This small molecule binds to this protein.
Small molecule (SMILES): O=C(O)[C@H](O)[C@@H](O)[C@H](O)[C@H](O)COP(=O)(O)O

Binding-site contacts:
Ligand atom C2 contacts residue LYS183 of chain 2.A at 3.5 Å.
Ligand atom O6 contacts residue GLU190 of chain 2.A at 4.0 Å.
Ligand atom C1 contacts residue GLU190 of chain 2.A at 4.0 Å.
Ligand atom O1 contacts residue HIS186 of chain 2.A at 3.8 Å.
Ligand atom O2P contacts residue ARG287 of chain 2.A at 2.9 Å (salt-bridge).
Ligand atom O1 contacts residue ILE366 of chain 2.A at 3.2 Å.
Ligand atom O3P contacts residue TYR191 of chain 2.A at 2.6 Å (h-bond).
Ligand atom O2P contacts residue ARG446 of chain 1.A at 3.0 Å (salt-bridge).
Ligand atom C5 contacts residue HIS452 of chain 1.A at 3.9 Å.
Ligand atom O2P contacts residue TYR191 of chain 2.A at 3.6 Å.
Ligand atom O5 contacts residue HIS452 of chain 1.A at 2.8 Å (h-bond).
Ligand atom O1A contacts residue GLU190 of chain 2.A at 3.0 Å (salt-bridge).
Ligand atom O3P contacts residue GLN259 of chain 2.A at 3.9 Å.
Ligand atom O1 contacts residue GLY129 of chain 2.A at 3.5 Å (h-bond).
Ligand atom C6 contacts residue THR262 of chain 2.A at 3.7 Å.
Ligand atom O3 contacts residue ASN102 of chain 2.A at 3.6 Å (h-bond).
Ligand atom O3P contacts residue LYS260 of chain 2.A at 2.9 Å (salt-bridge).
Ligand atom O1 contacts residue SER128 of chain 2.A at 2.8 Å (h-bond).
Ligand atom O1P contacts residue LYS260 of chain 2.A at 3.5 Å.
Ligand atom O3P contacts residue THR262 of chain 2.A at 3.5 Å (h-bond).
Ligand atom O2 contacts residue GLY130 of chain 2.A at 3.9 Å.
Ligand atom P contacts residue LYS260 of chain 2.A at 3.9 Å.
Ligand atom C1 contacts residue ASN187 of chain 2.A at 4.0 Å.
Ligand atom C1 contacts residue LYS183 of chain 2.A at 4.0 Å.
Ligand atom O1P contacts residue ARG446 of chain 1.A at 2.5 Å (salt-bridge).
Ligand atom O1A contacts residue ILE366 of chain 2.A at 3.9 Å.
Ligand atom O1 contacts residue GLU190 of chain 2.A at 4.0 Å.
Ligand atom C6 contacts residue ASN187 of chain 2.A at 3.4 Å.
Ligand atom P contacts residue ARG446 of chain 1.A at 3.5 Å.
Ligand atom C1 contacts residue ILE366 of chain 2.A at 3.9 Å (hydrophobic).
Ligand atom P contacts residue TYR191 of chain 2.A at 3.7 Å.
Ligand atom O3 contacts residue LYS183 of chain 2.A at 3.2 Å (salt-bridge).
Ligand atom C4 contacts residue HIS452 of chain 1.A at 4.0 Å.
Ligand atom C3 contacts residue LYS183 of chain 2.A at 3.8 Å.
Ligand atom O3 contacts residue ASN187 of chain 2.A at 2.8 Å (h-bond).
Ligand atom C2 contacts residue VAL127 of chain 2.A at 3.9 Å (hydrophobic).
Ligand atom O4 contacts residue HIS452 of chain 1.A at 3.6 Å.
Ligand atom O1P contacts residue HIS452 of chain 1.A at 3.9 Å.
Ligand atom O1A contacts residue ASN187 of chain 2.A at 3.4 Å (h-bond).
Ligand atom C1 contacts residue SER128 of chain 2.A at 3.9 Å.

Sequence of chain 2.A:
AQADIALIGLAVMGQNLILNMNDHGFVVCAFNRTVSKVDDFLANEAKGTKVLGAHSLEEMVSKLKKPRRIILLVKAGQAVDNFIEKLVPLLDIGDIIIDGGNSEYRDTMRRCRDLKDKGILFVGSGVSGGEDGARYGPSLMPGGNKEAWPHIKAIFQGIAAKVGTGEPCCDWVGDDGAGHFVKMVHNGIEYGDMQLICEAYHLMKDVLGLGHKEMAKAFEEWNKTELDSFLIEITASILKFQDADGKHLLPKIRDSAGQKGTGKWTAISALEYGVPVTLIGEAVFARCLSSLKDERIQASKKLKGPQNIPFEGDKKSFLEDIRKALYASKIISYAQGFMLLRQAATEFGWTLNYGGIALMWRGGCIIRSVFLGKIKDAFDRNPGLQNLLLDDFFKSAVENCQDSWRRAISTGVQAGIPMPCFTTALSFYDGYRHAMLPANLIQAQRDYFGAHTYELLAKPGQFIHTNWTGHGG

Sequence of chain 1.A:
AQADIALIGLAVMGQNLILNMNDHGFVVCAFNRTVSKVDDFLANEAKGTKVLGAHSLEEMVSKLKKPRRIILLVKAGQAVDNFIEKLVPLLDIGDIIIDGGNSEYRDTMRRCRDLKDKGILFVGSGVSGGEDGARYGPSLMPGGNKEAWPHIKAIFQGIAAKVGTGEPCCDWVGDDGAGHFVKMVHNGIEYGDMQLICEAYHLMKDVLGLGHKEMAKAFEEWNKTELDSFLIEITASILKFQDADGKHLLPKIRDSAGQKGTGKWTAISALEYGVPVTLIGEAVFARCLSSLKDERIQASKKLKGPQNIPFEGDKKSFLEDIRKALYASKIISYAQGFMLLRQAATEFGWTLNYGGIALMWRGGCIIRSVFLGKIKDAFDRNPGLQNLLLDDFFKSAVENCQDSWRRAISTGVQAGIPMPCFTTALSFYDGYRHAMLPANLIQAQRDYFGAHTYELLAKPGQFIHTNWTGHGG